Sequence of chain 2.E:
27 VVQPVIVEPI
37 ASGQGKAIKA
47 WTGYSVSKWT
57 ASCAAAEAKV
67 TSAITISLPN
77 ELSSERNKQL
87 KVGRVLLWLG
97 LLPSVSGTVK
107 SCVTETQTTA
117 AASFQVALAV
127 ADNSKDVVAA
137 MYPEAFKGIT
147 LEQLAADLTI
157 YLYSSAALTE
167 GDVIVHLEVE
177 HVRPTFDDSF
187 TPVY

Binding-site contacts:
Ligand atom C5 contacts residue TRP47 of chain 2.E at 4.0 Å (hydrophobic).
Ligand atom C1' contacts residue TRP47 of chain 2.E at 4.3 Å (hydrophobic).
Ligand atom C1' contacts residue LYS143 of chain 2.E at 4.0 Å.
Ligand atom C4 contacts residue TRP47 of chain 2.E at 3.9 Å (hydrophobic).
Ligand atom C2' contacts residue LYS143 of chain 2.E at 4.5 Å.
Ligand atom C1' contacts residue GLU140 of chain 2.E at 3.2 Å.
Ligand atom O2' contacts residue GLU140 of chain 2.E at 3.0 Å (salt-bridge).
Ligand atom C6 contacts residue TRP47 of chain 2.E at 3.9 Å (hydrophobic).
Ligand atom C2 contacts residue TRP47 of chain 2.E at 3.8 Å (hydrophobic).
Ligand atom C8 contacts residue TRP47 of chain 2.E at 4.0 Å (hydrophobic).
Ligand atom N9 contacts residue LYS143 of chain 2.E at 3.8 Å.
Ligand atom C8 contacts residue LYS143 of chain 2.E at 2.8 Å.
Ligand atom C8 contacts residue GLU140 of chain 2.E at 4.1 Å.
Ligand atom N1 contacts residue TRP47 of chain 2.E at 3.8 Å.
Ligand atom N3 contacts residue TRP47 of chain 2.E at 3.9 Å.
Ligand atom N9 contacts residue TRP47 of chain 2.E at 4.0 Å.
Ligand atom C2' contacts residue GLU140 of chain 2.E at 3.5 Å.
Ligand atom N6 contacts residue TRP47 of chain 2.E at 4.2 Å.
Ligand atom N7 contacts residue LYS143 of chain 2.E at 3.7 Å.
Ligand atom O4' contacts residue GLU140 of chain 2.E at 4.1 Å.
Ligand atom O4' contacts residue TRP47 of chain 2.E at 4.0 Å.
Ligand atom N9 contacts residue GLU140 of chain 2.E at 4.1 Å.
Ligand atom O4' contacts residue LYS143 of chain 2.E at 4.2 Å.
Ligand atom N7 contacts residue TRP47 of chain 2.E at 4.0 Å.

This small molecule binds to this protein.
Small molecule (SMILES): Nc1ncnc2c1ncn2[C@@H]1O[C@H](COP(=O)=O)[C@@H](O[P](=O)(O)OC[C@H]2O[C@@H](n3ccc(=O)[nH]c3=O)[C@H](O)[C@@H]2O)[C@H]1O